This protein binds this small molecule.
Small molecule (SMILES): C[C@H](N)C(=O)NCC(=O)N[C@@H](Cc1ccc(O)cc1)C(=O)N[C@@H](C)C(=O)N[C@@H](CC(N)=O)C(=O)N[C@@H](C)C(=O)N[C@@H](C)C=O

Sequence of chain 1.A:
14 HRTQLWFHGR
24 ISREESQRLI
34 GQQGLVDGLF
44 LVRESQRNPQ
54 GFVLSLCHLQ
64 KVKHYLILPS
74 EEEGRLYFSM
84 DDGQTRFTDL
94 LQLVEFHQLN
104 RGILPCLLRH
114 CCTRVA

Binding-site contacts:
Ligand atom CD1 contacts residue HIS67 of chain 1.A at 4.0 Å.
Ligand atom CA contacts residue ARG26 of chain 1.A at 3.9 Å.
Ligand atom CB contacts residue MET83 of chain 1.A at 4.1 Å (hydrophobic).
Ligand atom OH contacts residue LEU69 of chain 1.A at 3.9 Å.
Ligand atom OH contacts residue ARG26 of chain 1.A at 4.2 Å.
Ligand atom ND2 contacts residue LEU69 of chain 1.A at 3.0 Å (h-bond).
Ligand atom CD1 contacts residue ARG26 of chain 1.A at 3.7 Å.
Ligand atom CE1 contacts residue VAL56 of chain 1.A at 4.0 Å (hydrophobic).
Ligand atom CE1 contacts residue PO41 of chain 1.G at 3.4 Å.
Ligand atom CA contacts residue HIS67 of chain 1.A at 3.3 Å.
Ligand atom CB contacts residue HIS67 of chain 1.A at 3.8 Å.
Ligand atom CB contacts residue HIS67 of chain 1.A at 3.6 Å.
Ligand atom CG contacts residue TYR68 of chain 1.A at 3.9 Å (hydrophobic).
Ligand atom CG contacts residue LEU69 of chain 1.A at 4.1 Å (hydrophobic).
Ligand atom OD1 contacts residue TYR68 of chain 1.A at 3.3 Å.
Ligand atom OD1 contacts residue LEU69 of chain 1.A at 3.0 Å (h-bond).
Ligand atom CB contacts residue LEU69 of chain 1.A at 3.6 Å (hydrophobic).
Ligand atom CZ contacts residue LEU69 of chain 1.A at 3.8 Å (hydrophobic).
Ligand atom O contacts residue ARG26 of chain 1.A at 2.6 Å (salt-bridge).
Ligand atom CB contacts residue LYS66 of chain 1.A at 4.0 Å.
Ligand atom CG contacts residue LEU69 of chain 1.A at 3.5 Å (hydrophobic).
Ligand atom C contacts residue ARG26 of chain 1.A at 3.5 Å.
Ligand atom ND2 contacts residue MET83 of chain 1.A at 3.4 Å (h-bond).
Ligand atom OH contacts residue SER48 of chain 1.A at 3.4 Å (h-bond).
Ligand atom OH contacts residue PO41 of chain 1.G at 2.4 Å (h-bond).
Ligand atom N contacts residue HIS67 of chain 1.A at 2.7 Å (h-bond).
Ligand atom CE1 contacts residue ARG26 of chain 1.A at 3.3 Å.
Ligand atom ND2 contacts residue TYR68 of chain 1.A at 4.0 Å.
Ligand atom CB contacts residue TYR68 of chain 1.A at 3.4 Å (hydrophobic).
Ligand atom CB contacts residue ILE106 of chain 1.A at 4.0 Å (hydrophobic).
Ligand atom OD1 contacts residue HIS67 of chain 1.A at 3.7 Å.
Ligand atom CZ contacts residue ARG26 of chain 1.A at 3.8 Å.
Ligand atom CB contacts residue TYR68 of chain 1.A at 4.2 Å (hydrophobic).
Ligand atom C contacts residue HIS67 of chain 1.A at 3.5 Å.
Ligand atom CD1 contacts residue LEU69 of chain 1.A at 3.9 Å (hydrophobic).
Ligand atom OH contacts residue ASN51 of chain 1.A at 3.6 Å (h-bond).
Ligand atom OH contacts residue ARG50 of chain 1.A at 3.7 Å.
Ligand atom CZ contacts residue PO41 of chain 1.G at 3.3 Å.
Ligand atom CE1 contacts residue LEU69 of chain 1.A at 3.8 Å (hydrophobic).
Ligand atom CA contacts residue HIS67 of chain 1.A at 3.8 Å.